Sequence of chain 1.A:
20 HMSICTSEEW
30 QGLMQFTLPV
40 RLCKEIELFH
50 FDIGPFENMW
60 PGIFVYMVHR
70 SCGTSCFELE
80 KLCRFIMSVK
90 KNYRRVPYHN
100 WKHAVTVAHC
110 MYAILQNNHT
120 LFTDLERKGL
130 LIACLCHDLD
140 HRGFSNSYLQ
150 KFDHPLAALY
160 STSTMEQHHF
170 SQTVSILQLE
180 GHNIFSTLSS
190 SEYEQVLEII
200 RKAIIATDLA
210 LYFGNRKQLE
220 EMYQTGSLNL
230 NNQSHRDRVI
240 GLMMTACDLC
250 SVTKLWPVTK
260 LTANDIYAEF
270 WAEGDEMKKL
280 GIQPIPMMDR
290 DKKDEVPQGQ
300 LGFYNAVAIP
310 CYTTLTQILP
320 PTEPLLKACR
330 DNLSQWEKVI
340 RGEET

Binding-site contacts:
Ligand atom C6 contacts residue TYR97 of chain 1.A at 4.3 Å (hydrophobic).
Ligand atom N contacts residue PHE302 of chain 1.A at 3.7 Å.
Ligand atom C1 contacts residue ILE265 of chain 1.A at 3.7 Å (hydrophobic).
Ligand atom C9 contacts residue PHE269 of chain 1.A at 4.3 Å (hydrophobic).
Ligand atom C8 contacts residue PHE302 of chain 1.A at 3.8 Å (hydrophobic).
Ligand atom C8 contacts residue TYR266 of chain 1.A at 3.8 Å (hydrophobic).
Ligand atom N4 contacts residue ILE265 of chain 1.A at 4.2 Å.
Ligand atom C7 contacts residue MET286 of chain 1.A at 3.9 Å (hydrophobic).
Ligand atom C7 contacts residue PHE302 of chain 1.A at 4.0 Å (hydrophobic).
Ligand atom C3 contacts residue GLN299 of chain 1.A at 4.2 Å.
Ligand atom CL contacts residue PHE302 of chain 1.A at 3.9 Å.
Ligand atom N5 contacts residue PHE302 of chain 1.A at 4.1 Å.
Ligand atom C3 contacts residue ILE265 of chain 1.A at 4.0 Å (hydrophobic).
Ligand atom C contacts residue GLN299 of chain 1.A at 4.1 Å.
Ligand atom C contacts residue PHE302 of chain 1.A at 3.5 Å (hydrophobic).
Ligand atom C contacts residue ILE265 of chain 1.A at 3.8 Å (hydrophobic).
Ligand atom N contacts residue ILE265 of chain 1.A at 4.1 Å.
Ligand atom C8 contacts residue GLN299 of chain 1.A at 3.4 Å.
Ligand atom C7 contacts residue PHE269 of chain 1.A at 4.1 Å (hydrophobic).
Ligand atom C3 contacts residue PHE302 of chain 1.A at 3.7 Å (hydrophobic).
Ligand atom N4 contacts residue GLN299 of chain 1.A at 3.3 Å (h-bond).
Ligand atom C8 contacts residue MET286 of chain 1.A at 3.8 Å (hydrophobic).
Ligand atom N4 contacts residue PHE302 of chain 1.A at 3.9 Å.
Ligand atom CL contacts residue ILE265 of chain 1.A at 4.0 Å.
Ligand atom C6 contacts residue ILE265 of chain 1.A at 3.7 Å (hydrophobic).
Ligand atom C9 contacts residue TYR266 of chain 1.A at 3.4 Å (hydrophobic).
Ligand atom CL contacts residue GLN299 of chain 1.A at 3.1 Å.
Ligand atom C9 contacts residue ILE265 of chain 1.A at 4.2 Å (hydrophobic).
Ligand atom C6 contacts residue LEU248 of chain 1.A at 3.8 Å (hydrophobic).
Ligand atom C2 contacts residue PHE302 of chain 1.A at 3.6 Å (hydrophobic).
Ligand atom C9 contacts residue GLN299 of chain 1.A at 3.5 Å.
Ligand atom C6 contacts residue PHE302 of chain 1.A at 4.0 Å (hydrophobic).
Ligand atom C7 contacts residue GLN299 of chain 1.A at 4.2 Å.
Ligand atom C2 contacts residue ILE265 of chain 1.A at 4.3 Å (hydrophobic).
Ligand atom C6 contacts residue SER250 of chain 1.A at 4.0 Å.
Ligand atom C1 contacts residue PHE302 of chain 1.A at 3.5 Å (hydrophobic).
Ligand atom N5 contacts residue LEU248 of chain 1.A at 3.8 Å.
Ligand atom CL contacts residue VAL251 of chain 1.A at 3.6 Å.
Ligand atom C6 contacts residue VAL251 of chain 1.A at 4.3 Å (hydrophobic).
Ligand atom C9 contacts residue MET286 of chain 1.A at 3.4 Å (hydrophobic).

The small molecule below binds the protein below.
Small molecule (SMILES): Cc1c(N)nc(C2CC2)nc1Cl